The small molecule below binds the protein below.
Small molecule (SMILES): N[C@@H](CCC(=O)O)C(=O)O

Binding-site contacts:
Ligand atom OE1 contacts residue THR143 of chain 1.A at 3.1 Å (h-bond).
Ligand atom N contacts residue TYR61 of chain 1.A at 4.0 Å.
Ligand atom N contacts residue PRO89 of chain 1.A at 2.8 Å (h-bond).
Ligand atom CG contacts residue LEU138 of chain 1.A at 3.7 Å (hydrophobic).
Ligand atom OXT contacts residue TYR61 of chain 1.A at 3.4 Å.
Ligand atom C contacts residue TYR61 of chain 1.A at 3.6 Å (hydrophobic).
Ligand atom CA contacts residue PRO89 of chain 1.A at 4.0 Å (hydrophobic).
Ligand atom CD contacts residue LEU138 of chain 1.A at 4.0 Å (hydrophobic).
Ligand atom CD contacts residue GLU193 of chain 1.A at 3.9 Å.
Ligand atom C contacts residue PRO89 of chain 1.A at 4.2 Å (hydrophobic).
Ligand atom O contacts residue ARG96 of chain 1.A at 2.8 Å (salt-bridge).
Ligand atom C contacts residue SER142 of chain 1.A at 3.4 Å.
Ligand atom CA contacts residue THR91 of chain 1.A at 3.4 Å.
Ligand atom N contacts residue GLU193 of chain 1.A at 2.8 Å (salt-bridge).
Ligand atom O contacts residue LEU90 of chain 1.A at 3.5 Å.
Ligand atom OXT contacts residue ARG96 of chain 1.A at 2.8 Å (salt-bridge).
Ligand atom N contacts residue TYR220 of chain 1.A at 3.7 Å.
Ligand atom O contacts residue TYR61 of chain 1.A at 3.5 Å.
Ligand atom CA contacts residue TYR61 of chain 1.A at 4.0 Å (hydrophobic).
Ligand atom O contacts residue PRO89 of chain 1.A at 3.6 Å.
Ligand atom CB contacts residue GLU193 of chain 1.A at 4.0 Å.
Ligand atom OE2 contacts residue THR143 of chain 1.A at 2.6 Å (h-bond).
Ligand atom CD contacts residue THR143 of chain 1.A at 3.3 Å.
Ligand atom OE1 contacts residue SER142 of chain 1.A at 3.3 Å (h-bond).
Ligand atom N contacts residue THR91 of chain 1.A at 2.9 Å (h-bond).
Ligand atom OXT contacts residue GLY141 of chain 1.A at 3.2 Å.
Ligand atom N contacts residue SER142 of chain 1.A at 4.1 Å.
Ligand atom OE2 contacts residue GLU193 of chain 1.A at 3.8 Å.
Ligand atom CB contacts residue LEU138 of chain 1.A at 4.0 Å (hydrophobic).
Ligand atom C contacts residue ARG96 of chain 1.A at 3.5 Å.
Ligand atom O contacts residue SER142 of chain 1.A at 4.1 Å.
Ligand atom CB contacts residue TYR61 of chain 1.A at 3.5 Å (hydrophobic).
Ligand atom CG contacts residue GLU193 of chain 1.A at 3.5 Å.
Ligand atom C contacts residue THR91 of chain 1.A at 3.7 Å.
Ligand atom OXT contacts residue SER142 of chain 1.A at 2.9 Å (h-bond).
Ligand atom CA contacts residue SER142 of chain 1.A at 3.4 Å.
Ligand atom O contacts residue THR91 of chain 1.A at 2.9 Å (h-bond).
Ligand atom CA contacts residue GLU193 of chain 1.A at 3.3 Å.
Ligand atom OE1 contacts residue LEU138 of chain 1.A at 4.2 Å.
Ligand atom OE1 contacts residue GLY141 of chain 1.A at 3.7 Å.

Sequence of chain 1.A:
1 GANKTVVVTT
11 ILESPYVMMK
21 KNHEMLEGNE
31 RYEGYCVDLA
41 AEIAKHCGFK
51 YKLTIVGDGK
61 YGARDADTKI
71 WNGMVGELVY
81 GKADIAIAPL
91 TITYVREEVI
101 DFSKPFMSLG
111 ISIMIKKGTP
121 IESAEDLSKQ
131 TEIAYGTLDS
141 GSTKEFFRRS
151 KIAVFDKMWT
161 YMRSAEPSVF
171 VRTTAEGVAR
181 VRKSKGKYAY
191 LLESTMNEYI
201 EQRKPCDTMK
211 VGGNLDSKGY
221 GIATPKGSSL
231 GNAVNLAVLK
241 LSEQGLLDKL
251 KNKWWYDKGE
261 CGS